Sequence of chain 1.B:
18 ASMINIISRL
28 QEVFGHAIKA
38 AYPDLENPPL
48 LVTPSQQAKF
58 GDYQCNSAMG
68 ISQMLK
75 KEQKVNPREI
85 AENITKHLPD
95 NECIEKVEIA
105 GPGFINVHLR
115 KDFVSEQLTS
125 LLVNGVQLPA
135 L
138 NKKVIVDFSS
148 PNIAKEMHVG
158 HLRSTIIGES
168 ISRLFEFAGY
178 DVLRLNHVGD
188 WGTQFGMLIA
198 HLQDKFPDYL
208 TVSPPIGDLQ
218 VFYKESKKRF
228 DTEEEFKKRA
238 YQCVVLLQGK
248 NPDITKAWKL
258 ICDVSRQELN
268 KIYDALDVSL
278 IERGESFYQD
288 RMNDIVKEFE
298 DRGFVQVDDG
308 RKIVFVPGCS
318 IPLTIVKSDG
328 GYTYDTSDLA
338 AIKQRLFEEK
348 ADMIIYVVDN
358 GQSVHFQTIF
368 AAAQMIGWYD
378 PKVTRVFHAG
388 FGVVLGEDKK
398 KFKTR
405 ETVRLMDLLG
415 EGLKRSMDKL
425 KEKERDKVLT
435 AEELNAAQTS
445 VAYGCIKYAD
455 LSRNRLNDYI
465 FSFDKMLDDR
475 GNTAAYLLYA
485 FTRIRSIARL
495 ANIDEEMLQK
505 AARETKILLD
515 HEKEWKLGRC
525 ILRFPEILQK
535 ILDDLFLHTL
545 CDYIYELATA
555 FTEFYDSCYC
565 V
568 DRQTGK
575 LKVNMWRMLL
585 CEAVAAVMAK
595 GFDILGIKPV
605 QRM

Binding-site contacts:
Ligand atom NH1 contacts residue TYR331 of chain 1.B at 3.4 Å (h-bond).
Ligand atom C contacts residue SER147 of chain 1.B at 3.7 Å.
Ligand atom OD contacts residue VAL355 of chain 1.B at 3.3 Å.
Ligand atom CB contacts residue SER147 of chain 1.B at 3.5 Å.
Ligand atom CA contacts residue SER147 of chain 1.B at 3.5 Å.
Ligand atom OXT contacts residue TYR331 of chain 1.B at 4.0 Å.
Ligand atom CA contacts residue ASN149 of chain 1.B at 3.7 Å.
Ligand atom CB contacts residue TYR331 of chain 1.B at 3.3 Å (hydrophobic).
Ligand atom CG contacts residue SER147 of chain 1.B at 3.6 Å.
Ligand atom NE contacts residue HIS184 of chain 1.B at 3.9 Å.
Ligand atom C contacts residue ASN149 of chain 1.B at 3.5 Å.
Ligand atom N contacts residue ASN149 of chain 1.B at 2.9 Å (h-bond).
Ligand atom NH2 contacts residue TYR353 of chain 1.B at 3.4 Å.
Ligand atom NH1 contacts residue PHE363 of chain 1.B at 3.5 Å.
Ligand atom O contacts residue HIS158 of chain 1.B at 2.9 Å (h-bond).
Ligand atom NE contacts residue SER147 of chain 1.B at 3.9 Å.
Ligand atom CZ contacts residue ASP144 of chain 1.B at 3.5 Å.
Ligand atom OXT contacts residue GLN359 of chain 1.B at 3.3 Å (h-bond).
Ligand atom CZ contacts residue HIS184 of chain 1.B at 3.7 Å.
Ligand atom CZ contacts residue PHE363 of chain 1.B at 4.0 Å (hydrophobic).
Ligand atom N contacts residue SER147 of chain 1.B at 3.0 Å (h-bond).
Ligand atom CA contacts residue TYR331 of chain 1.B at 3.4 Å (hydrophobic).
Ligand atom CZ contacts residue ASP335 of chain 1.B at 3.6 Å.
Ligand atom NH2 contacts residue ASP335 of chain 1.B at 3.6 Å (salt-bridge).
Ligand atom O contacts residue SER147 of chain 1.B at 3.5 Å (h-bond).
Ligand atom N contacts residue GLY186 of chain 1.B at 3.8 Å.
Ligand atom NH1 contacts residue ASP335 of chain 1.B at 2.9 Å (salt-bridge).
Ligand atom NE contacts residue VAL355 of chain 1.B at 3.5 Å.
Ligand atom CG contacts residue HIS184 of chain 1.B at 3.7 Å.
Ligand atom NH1 contacts residue HIS184 of chain 1.B at 4.0 Å.
Ligand atom NH2 contacts residue ASP144 of chain 1.B at 2.4 Å (salt-bridge).
Ligand atom O contacts residue ASN149 of chain 1.B at 2.6 Å (h-bond).
Ligand atom OD contacts residue SER147 of chain 1.B at 4.2 Å.
Ligand atom N contacts residue HIS184 of chain 1.B at 3.7 Å.
Ligand atom C contacts residue HIS158 of chain 1.B at 3.9 Å.
Ligand atom OD contacts residue TYR331 of chain 1.B at 3.1 Å (h-bond).
Ligand atom NE contacts residue ASP144 of chain 1.B at 3.1 Å (salt-bridge).
Ligand atom CG contacts residue TYR331 of chain 1.B at 3.1 Å (hydrophobic).
Ligand atom NH2 contacts residue HIS184 of chain 1.B at 3.5 Å.
Ligand atom N contacts residue PRO148 of chain 1.B at 4.1 Å.

This small molecule binds to this protein.
Small molecule (SMILES): [H]/N=C(\N)NOCC[C@H](N)C(=O)O